Sequence of chain 1.B:
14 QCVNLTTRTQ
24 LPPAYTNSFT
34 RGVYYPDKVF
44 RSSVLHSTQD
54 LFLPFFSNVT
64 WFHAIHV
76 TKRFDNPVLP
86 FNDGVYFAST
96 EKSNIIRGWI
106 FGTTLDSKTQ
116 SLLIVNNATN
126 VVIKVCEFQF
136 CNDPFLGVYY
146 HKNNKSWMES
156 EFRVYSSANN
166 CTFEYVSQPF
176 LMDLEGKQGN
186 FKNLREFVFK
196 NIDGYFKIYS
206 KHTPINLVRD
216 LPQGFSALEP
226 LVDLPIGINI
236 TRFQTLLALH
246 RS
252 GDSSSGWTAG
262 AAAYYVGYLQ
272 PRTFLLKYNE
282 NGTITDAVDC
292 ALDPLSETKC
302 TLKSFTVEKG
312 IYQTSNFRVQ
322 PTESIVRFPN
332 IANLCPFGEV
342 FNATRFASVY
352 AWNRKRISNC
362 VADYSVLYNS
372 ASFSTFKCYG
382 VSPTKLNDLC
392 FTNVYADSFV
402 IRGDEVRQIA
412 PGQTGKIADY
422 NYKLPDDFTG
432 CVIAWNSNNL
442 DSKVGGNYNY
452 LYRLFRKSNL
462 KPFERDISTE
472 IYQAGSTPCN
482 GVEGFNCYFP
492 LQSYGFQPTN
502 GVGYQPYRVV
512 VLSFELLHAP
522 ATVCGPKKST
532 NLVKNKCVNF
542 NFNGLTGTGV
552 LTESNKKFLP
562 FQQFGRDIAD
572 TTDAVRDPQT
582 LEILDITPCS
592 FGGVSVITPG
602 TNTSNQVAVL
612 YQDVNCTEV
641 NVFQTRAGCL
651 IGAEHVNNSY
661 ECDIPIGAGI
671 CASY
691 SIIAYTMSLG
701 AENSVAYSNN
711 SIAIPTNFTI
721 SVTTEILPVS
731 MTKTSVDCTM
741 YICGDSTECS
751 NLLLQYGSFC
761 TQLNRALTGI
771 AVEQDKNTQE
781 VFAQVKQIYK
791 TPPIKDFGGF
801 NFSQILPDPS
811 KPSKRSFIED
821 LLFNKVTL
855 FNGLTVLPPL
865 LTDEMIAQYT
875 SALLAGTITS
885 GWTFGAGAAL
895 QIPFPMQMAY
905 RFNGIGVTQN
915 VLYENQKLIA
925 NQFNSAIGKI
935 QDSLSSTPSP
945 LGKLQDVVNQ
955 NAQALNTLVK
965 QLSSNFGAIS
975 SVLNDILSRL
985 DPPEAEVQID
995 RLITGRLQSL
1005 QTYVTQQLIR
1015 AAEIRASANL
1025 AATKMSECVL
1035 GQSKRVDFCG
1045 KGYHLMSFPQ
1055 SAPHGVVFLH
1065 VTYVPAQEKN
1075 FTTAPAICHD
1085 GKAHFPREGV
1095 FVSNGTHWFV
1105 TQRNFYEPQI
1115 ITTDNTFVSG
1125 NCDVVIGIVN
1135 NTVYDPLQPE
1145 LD

A small-molecule ligand and the protein it binds are described below.
Small molecule (SMILES): CC(=O)N[C@@H]1[C@@H](O)[C@H](O)[C@@H](CO)O[C@H]1O

Binding-site contacts:
Ligand atom C8 contacts residue ASN30 of chain 1.B at 4.1 Å.
Ligand atom O6 contacts residue TYR28 of chain 1.B at 4.4 Å.
Ligand atom C5 contacts residue ASN61 of chain 1.B at 3.7 Å.
Ligand atom C1 contacts residue TYR28 of chain 1.B at 4.3 Å (hydrophobic).
Ligand atom O5 contacts residue TYR28 of chain 1.B at 4.5 Å.
Ligand atom N2 contacts residue ASN61 of chain 1.B at 2.8 Å (h-bond).
Ligand atom C1 contacts residue ASN61 of chain 1.B at 1.5 Å.
Ligand atom C7 contacts residue ASN61 of chain 1.B at 3.7 Å.
Ligand atom C3 contacts residue ASN61 of chain 1.B at 3.8 Å.
Ligand atom O5 contacts residue ASN61 of chain 1.B at 2.4 Å (h-bond).
Ligand atom O7 contacts residue ASN61 of chain 1.B at 4.5 Å.
Ligand atom C8 contacts residue ASN61 of chain 1.B at 4.3 Å.
Ligand atom C4 contacts residue ASN61 of chain 1.B at 4.3 Å.
Ligand atom C2 contacts residue ASN61 of chain 1.B at 2.4 Å.